Binding-site contacts:
Ligand atom C3 contacts residue LYS22 of chain 1.A at 3.5 Å.
Ligand atom O5 contacts residue ASN73 of chain 1.A at 2.4 Å (h-bond).
Ligand atom C6 contacts residue GLU34 of chain 1.A at 2.6 Å.
Ligand atom O6 contacts residue GLU34 of chain 1.A at 3.2 Å (salt-bridge).
Ligand atom C4 contacts residue PHE17 of chain 1.A at 3.8 Å (hydrophobic).
Ligand atom C3 contacts residue LYS22 of chain 1.A at 3.6 Å.
Ligand atom C3 contacts residue ASP41 of chain 1.A at 3.6 Å.
Ligand atom C2 contacts residue PHE19 of chain 1.A at 3.7 Å (hydrophobic).
Ligand atom O3 contacts residue TYR72 of chain 1.A at 3.1 Å.
Ligand atom C1 contacts residue LYS22 of chain 1.A at 3.3 Å.
Ligand atom O7 contacts residue ASP41 of chain 1.A at 2.9 Å (salt-bridge).
Ligand atom O6 contacts residue PHE19 of chain 1.A at 3.6 Å.
Ligand atom O6 contacts residue LYS22 of chain 1.A at 3.0 Å (salt-bridge).
Ligand atom C1 contacts residue ASN73 of chain 1.A at 1.4 Å.
Ligand atom O6 contacts residue TYR72 of chain 1.A at 3.1 Å.
Ligand atom C5 contacts residue LYS22 of chain 1.A at 3.7 Å.
Ligand atom O5 contacts residue THR36 of chain 1.A at 3.6 Å (h-bond).
Ligand atom O3 contacts residue LYS22 of chain 1.A at 2.6 Å (salt-bridge).
Ligand atom C5 contacts residue ASN73 of chain 1.A at 3.7 Å.
Ligand atom C2 contacts residue TYR72 of chain 1.A at 3.2 Å (hydrophobic).
Ligand atom O4 contacts residue GLU34 of chain 1.A at 3.4 Å (salt-bridge).
Ligand atom O5 contacts residue PHE19 of chain 1.A at 3.7 Å.
Ligand atom C6 contacts residue PRO21 of chain 1.A at 3.1 Å (hydrophobic).
Ligand atom C3 contacts residue PHE17 of chain 1.A at 3.7 Å (hydrophobic).
Ligand atom O3 contacts residue ARG77 of chain 1.A at 3.4 Å (salt-bridge).
Ligand atom C2 contacts residue PHE17 of chain 1.A at 3.5 Å (hydrophobic).
Ligand atom O7 contacts residue ARG77 of chain 1.A at 3.6 Å.
Ligand atom O6 contacts residue PRO21 of chain 1.A at 2.8 Å.
Ligand atom C6 contacts residue THR36 of chain 1.A at 3.6 Å.
Ligand atom N2 contacts residue ASP41 of chain 1.A at 3.5 Å (salt-bridge).
Ligand atom O4 contacts residue THR36 of chain 1.A at 3.5 Å (h-bond).
Ligand atom N2 contacts residue ASN73 of chain 1.A at 2.9 Å (h-bond).
Ligand atom C3 contacts residue TYR72 of chain 1.A at 3.7 Å (hydrophobic).
Ligand atom O6 contacts residue ASP25 of chain 1.A at 2.7 Å (salt-bridge).
Ligand atom C1 contacts residue THR75 of chain 1.A at 3.5 Å.
Ligand atom C1 contacts residue PHE17 of chain 1.A at 3.3 Å (hydrophobic).
Ligand atom C7 contacts residue ASP41 of chain 1.A at 3.6 Å.
Ligand atom C2 contacts residue ASN73 of chain 1.A at 2.4 Å.
Ligand atom C6 contacts residue PHE19 of chain 1.A at 3.4 Å (hydrophobic).
Ligand atom C5 contacts residue PHE19 of chain 1.A at 3.2 Å (hydrophobic).

This small molecule binds to this protein.
Small molecule (SMILES): CC(=O)N[C@H]1[C@H](O[C@H]2[C@H](O)[C@@H](NC(C)=O)CO[C@@H]2CO[C@H]2O[C@@H](C)[C@@H](O)[C@@H](O)[C@@H]2O)O[C@H](CO)[C@@H](O[C@@H]2O[C@H](CO[C@H]3O[C@H](CO)[C@@H](O)[C@H](O)[C@@H]3O[C@@H]3O[C@H](CO)[C@@H](O[C@@H]4O[C@H](CO)[C@H](O)[C@H](O)[C@H]4O)[C@H](O)[C@H]3NC(C)=O)[C@@H](O)[C@H](O[C@H]3O[C@H](CO)[C@@H](O)[C@H](O)[C@@H]3O)[C@@H]2O)[C@@H]1O

Sequence of chain 1.A:
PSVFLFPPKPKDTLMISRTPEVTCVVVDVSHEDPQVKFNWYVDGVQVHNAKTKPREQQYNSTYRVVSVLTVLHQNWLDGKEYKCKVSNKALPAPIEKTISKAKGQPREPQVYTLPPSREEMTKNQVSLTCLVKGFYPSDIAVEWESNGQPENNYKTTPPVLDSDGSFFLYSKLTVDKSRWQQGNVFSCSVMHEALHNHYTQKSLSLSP